Binding-site contacts:
Ligand atom O2 contacts residue GLN161 of chain 1.F at 2.7 Å (h-bond).
Ligand atom C3 contacts residue GLN161 of chain 1.F at 4.2 Å.
Ligand atom C3 contacts residue SER316 of chain 1.D at 4.2 Å.
Ligand atom C4 contacts residue ASP84 of chain 1.D at 4.0 Å.
Ligand atom C5 contacts residue ASP84 of chain 1.D at 3.6 Å.
Ligand atom O3 contacts residue PHE61 of chain 1.F at 3.8 Å.
Ligand atom C3 contacts residue PHE315 of chain 1.D at 3.6 Å (hydrophobic).
Ligand atom C4 contacts residue PHE315 of chain 1.D at 4.3 Å (hydrophobic).
Ligand atom O4 contacts residue PHE61 of chain 1.F at 2.6 Å (h-bond).
Ligand atom O4 contacts residue VAL62 of chain 1.F at 3.7 Å.
Ligand atom O1 contacts residue THR210 of chain 1.F at 3.1 Å (h-bond).
Ligand atom O3 contacts residue THR60 of chain 1.F at 2.6 Å (h-bond).
Ligand atom C2 contacts residue LYS274 of chain 1.F at 4.1 Å.
Ligand atom C1 contacts residue GLN161 of chain 1.F at 3.3 Å.
Ligand atom C5 contacts residue SER316 of chain 1.D at 3.8 Å.
Ligand atom C5 contacts residue VAL62 of chain 1.F at 3.7 Å (hydrophobic).
Ligand atom C4 contacts residue SER316 of chain 1.D at 3.0 Å.
Ligand atom C4 contacts residue ILE83 of chain 1.D at 4.2 Å (hydrophobic).
Ligand atom C2 contacts residue GLN161 of chain 1.F at 3.2 Å.
Ligand atom C1 contacts residue THR210 of chain 1.F at 3.7 Å.
Ligand atom C3 contacts residue ASP84 of chain 1.D at 4.4 Å.
Ligand atom C5 contacts residue PHE61 of chain 1.F at 3.6 Å (hydrophobic).
Ligand atom C4 contacts residue ASN81 of chain 1.D at 3.8 Å.
Ligand atom O2 contacts residue THR210 of chain 1.F at 3.9 Å.
Ligand atom O4 contacts residue LYS274 of chain 1.F at 4.1 Å.
Ligand atom C4 contacts residue VAL62 of chain 1.F at 4.2 Å (hydrophobic).
Ligand atom C5 contacts residue ASN81 of chain 1.D at 3.7 Å.
Ligand atom C5 contacts residue THR60 of chain 1.F at 3.4 Å.
Ligand atom O1 contacts residue ARG419 of chain 1.F at 4.4 Å.
Ligand atom O3 contacts residue SER316 of chain 1.D at 4.2 Å.
Ligand atom O3 contacts residue ASN81 of chain 1.D at 3.1 Å (h-bond).
Ligand atom C2 contacts residue PHE315 of chain 1.D at 3.9 Å (hydrophobic).
Ligand atom O3 contacts residue VAL62 of chain 1.F at 3.9 Å.
Ligand atom O3 contacts residue ASP84 of chain 1.D at 2.6 Å (salt-bridge).
Ligand atom O2 contacts residue PHE315 of chain 1.D at 4.2 Å.
Ligand atom O4 contacts residue THR60 of chain 1.F at 3.4 Å (h-bond).
Ligand atom O1 contacts residue PHE61 of chain 1.F at 3.8 Å.
Ligand atom C1 contacts residue PHE315 of chain 1.D at 4.4 Å (hydrophobic).

Sequence of chain 1.F:
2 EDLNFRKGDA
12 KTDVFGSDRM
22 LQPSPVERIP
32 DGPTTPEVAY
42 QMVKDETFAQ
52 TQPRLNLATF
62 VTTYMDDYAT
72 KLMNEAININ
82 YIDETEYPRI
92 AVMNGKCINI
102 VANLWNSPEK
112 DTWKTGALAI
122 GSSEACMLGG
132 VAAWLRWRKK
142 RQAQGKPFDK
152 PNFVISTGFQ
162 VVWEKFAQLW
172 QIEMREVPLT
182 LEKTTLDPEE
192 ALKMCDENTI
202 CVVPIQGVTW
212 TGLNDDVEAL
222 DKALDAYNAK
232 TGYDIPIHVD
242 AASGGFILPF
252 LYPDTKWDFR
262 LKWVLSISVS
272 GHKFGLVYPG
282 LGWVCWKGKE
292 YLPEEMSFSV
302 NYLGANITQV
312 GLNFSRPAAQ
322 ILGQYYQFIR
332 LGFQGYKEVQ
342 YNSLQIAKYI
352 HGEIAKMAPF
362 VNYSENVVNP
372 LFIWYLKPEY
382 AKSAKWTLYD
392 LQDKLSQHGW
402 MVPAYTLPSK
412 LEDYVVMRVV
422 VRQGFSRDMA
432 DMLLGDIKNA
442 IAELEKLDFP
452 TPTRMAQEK

The small molecule below binds the protein below.
Small molecule (SMILES): O=C(O)CCCC(=O)O

Sequence of chain 1.D:
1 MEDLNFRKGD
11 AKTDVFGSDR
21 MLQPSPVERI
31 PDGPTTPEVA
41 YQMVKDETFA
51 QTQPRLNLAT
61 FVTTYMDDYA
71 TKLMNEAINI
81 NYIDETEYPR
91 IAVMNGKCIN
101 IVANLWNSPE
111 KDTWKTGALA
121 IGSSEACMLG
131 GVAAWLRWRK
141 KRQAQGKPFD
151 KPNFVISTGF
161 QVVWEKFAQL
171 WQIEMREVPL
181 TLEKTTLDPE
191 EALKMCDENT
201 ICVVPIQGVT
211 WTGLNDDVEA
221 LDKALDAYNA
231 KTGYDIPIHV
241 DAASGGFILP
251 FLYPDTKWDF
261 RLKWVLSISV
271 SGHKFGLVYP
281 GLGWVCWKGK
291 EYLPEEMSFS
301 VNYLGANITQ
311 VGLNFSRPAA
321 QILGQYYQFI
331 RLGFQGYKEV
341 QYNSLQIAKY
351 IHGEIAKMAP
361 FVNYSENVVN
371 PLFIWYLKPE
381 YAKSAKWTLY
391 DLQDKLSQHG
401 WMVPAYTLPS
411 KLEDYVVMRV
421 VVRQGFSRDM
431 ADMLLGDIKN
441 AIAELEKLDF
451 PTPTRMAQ